This protein binds this small molecule.
Small molecule (SMILES): CC(=O)N[C@@H]1[C@@H](O)[C@H](O)[C@@H](CO)O[C@H]1O

Binding-site contacts:
Ligand atom N2 contacts residue ASN193 of chain 1.B at 3.4 Å (h-bond).
Ligand atom C3 contacts residue ASN193 of chain 1.B at 4.0 Å.
Ligand atom C5 contacts residue ASN193 of chain 1.B at 3.4 Å.
Ligand atom O5 contacts residue ASP194 of chain 1.B at 4.4 Å.
Ligand atom C2 contacts residue ASN193 of chain 1.B at 2.8 Å.
Ligand atom C4 contacts residue ASN193 of chain 1.B at 4.2 Å.
Ligand atom C6 contacts residue ASN193 of chain 1.B at 4.3 Å.
Ligand atom O6 contacts residue ASP194 of chain 1.B at 4.4 Å.
Ligand atom C1 contacts residue ASN193 of chain 1.B at 1.4 Å.
Ligand atom C6 contacts residue ASP194 of chain 1.B at 4.1 Å.
Ligand atom O5 contacts residue ASN193 of chain 1.B at 1.9 Å (h-bond).
Ligand atom O6 contacts residue ASN193 of chain 1.B at 4.3 Å.

Sequence of chain 1.B:
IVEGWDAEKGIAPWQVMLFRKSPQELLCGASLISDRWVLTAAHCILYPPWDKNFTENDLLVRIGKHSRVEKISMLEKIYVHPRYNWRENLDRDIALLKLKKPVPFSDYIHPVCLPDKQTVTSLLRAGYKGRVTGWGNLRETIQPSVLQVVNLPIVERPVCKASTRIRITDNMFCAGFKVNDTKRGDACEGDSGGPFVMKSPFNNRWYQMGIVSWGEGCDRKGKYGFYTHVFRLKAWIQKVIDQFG